Sequence of chain 28.A:
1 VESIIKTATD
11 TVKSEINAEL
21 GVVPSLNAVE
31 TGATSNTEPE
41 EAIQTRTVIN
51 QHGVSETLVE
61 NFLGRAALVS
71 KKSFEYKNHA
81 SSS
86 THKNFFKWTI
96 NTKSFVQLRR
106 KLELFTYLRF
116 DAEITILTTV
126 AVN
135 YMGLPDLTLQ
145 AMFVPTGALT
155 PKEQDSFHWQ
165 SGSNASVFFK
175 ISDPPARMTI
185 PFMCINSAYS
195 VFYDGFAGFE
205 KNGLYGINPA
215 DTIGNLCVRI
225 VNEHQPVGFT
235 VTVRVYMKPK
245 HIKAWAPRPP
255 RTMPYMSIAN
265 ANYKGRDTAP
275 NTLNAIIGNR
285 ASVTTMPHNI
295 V

Binding-site contacts:
Ligand atom N5 contacts residue PRO231 of chain 28.C at 3.0 Å (h-bond).
Ligand atom C1 contacts residue ARG104 of chain 28.C at 3.8 Å.
Ligand atom C2 contacts residue ASP91 of chain 28.C at 3.2 Å.
Ligand atom C4 contacts residue PRO231 of chain 28.C at 3.6 Å (hydrophobic).
Ligand atom C6 contacts residue ASN283 of chain 28.A at 3.8 Å.
Ligand atom C3 contacts residue ARG104 of chain 28.C at 3.8 Å.
Ligand atom O2 contacts residue PRO274 of chain 28.A at 3.4 Å.
Ligand atom O1B contacts residue ARG104 of chain 28.C at 3.0 Å (salt-bridge).
Ligand atom C10 contacts residue ASN275 of chain 28.A at 3.3 Å.
Ligand atom C5 contacts residue ASN275 of chain 28.A at 3.5 Å.
Ligand atom C4 contacts residue ASP232 of chain 28.C at 3.4 Å.
Ligand atom O6 contacts residue PRO274 of chain 28.A at 3.6 Å.
Ligand atom C5 contacts residue GLY282 of chain 28.A at 3.8 Å.
Ligand atom C6 contacts residue ALA273 of chain 28.A at 3.8 Å (hydrophobic).
Ligand atom C6 contacts residue GLY282 of chain 28.A at 3.6 Å.
Ligand atom O6 contacts residue ALA273 of chain 28.A at 3.7 Å.
Ligand atom C11 contacts residue GLY234 of chain 28.C at 3.8 Å.
Ligand atom C5 contacts residue PRO231 of chain 28.C at 3.7 Å (hydrophobic).
Ligand atom O2 contacts residue GLY282 of chain 28.A at 3.8 Å.
Ligand atom N5 contacts residue ASN275 of chain 28.A at 3.4 Å (h-bond).
Ligand atom O4 contacts residue PRO231 of chain 28.C at 3.9 Å.
Ligand atom C10 contacts residue PRO231 of chain 28.C at 3.8 Å (hydrophobic).
Ligand atom O5 contacts residue ASN283 of chain 28.A at 3.7 Å.
Ligand atom O4 contacts residue ASP232 of chain 28.C at 2.8 Å (salt-bridge).
Ligand atom C11 contacts residue ILE233 of chain 28.C at 3.6 Å (hydrophobic).
Ligand atom C5 contacts residue ASN283 of chain 28.A at 3.8 Å.
Ligand atom C4 contacts residue ASN275 of chain 28.A at 3.7 Å.
Ligand atom O10 contacts residue ARG270 of chain 28.A at 3.6 Å.
Ligand atom O6 contacts residue ASN283 of chain 28.A at 3.0 Å (h-bond).
Ligand atom C1 contacts residue ASN283 of chain 28.A at 3.4 Å.
Ligand atom O7 contacts residue PRO274 of chain 28.A at 3.6 Å.
Ligand atom O4 contacts residue ASN275 of chain 28.A at 3.0 Å (h-bond).
Ligand atom O3 contacts residue ASP91 of chain 28.C at 3.5 Å.
Ligand atom O10 contacts residue ASN275 of chain 28.A at 3.0 Å (h-bond).
Ligand atom O2 contacts residue ASP91 of chain 28.C at 2.5 Å (salt-bridge).
Ligand atom C11 contacts residue ASP232 of chain 28.C at 3.6 Å.
Ligand atom C11 contacts residue PRO231 of chain 28.C at 3.5 Å (hydrophobic).
Ligand atom O4 contacts residue ARG95 of chain 28.C at 3.5 Å.
Ligand atom O6 contacts residue GLY282 of chain 28.A at 3.5 Å.
Ligand atom C5 contacts residue PRO274 of chain 28.A at 3.9 Å (hydrophobic).

The small molecule below binds the protein below.
Small molecule (SMILES): CC(=O)N[C@@H]1[C@@H](O)[C@H](O[C@@H]2O[C@H](CO)[C@H](O)[C@H](O[C@]3(C(=O)O)C[C@H](O)[C@@H](NC(C)=O)[C@H]([C@H](O)[C@H](O)CO)O3)[C@H]2O)[C@@H](CO)O[C@H]1O

Sequence of chain 28.C:
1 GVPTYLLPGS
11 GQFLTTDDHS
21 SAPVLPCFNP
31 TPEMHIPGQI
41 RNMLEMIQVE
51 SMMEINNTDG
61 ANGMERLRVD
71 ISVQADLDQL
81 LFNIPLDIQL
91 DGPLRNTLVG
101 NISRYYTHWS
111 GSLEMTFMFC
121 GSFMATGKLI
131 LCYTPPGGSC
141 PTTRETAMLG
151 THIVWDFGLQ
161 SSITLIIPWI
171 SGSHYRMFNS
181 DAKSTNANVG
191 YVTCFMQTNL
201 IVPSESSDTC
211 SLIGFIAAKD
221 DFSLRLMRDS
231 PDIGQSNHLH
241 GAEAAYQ